This protein binds this small molecule.
Small molecule (SMILES): CSC[C@H](NC(=O)COc1cccc2cnccc12)C(=O)N[C@@H](Cc1ccccc1)[C@H](O)C(=O)N1CSC[C@H]1C(=O)NC(C)(C)C

Sequence of chain 1.B:
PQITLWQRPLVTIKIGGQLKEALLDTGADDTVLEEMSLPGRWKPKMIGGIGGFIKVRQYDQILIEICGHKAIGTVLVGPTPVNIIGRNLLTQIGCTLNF

Sequence of chain 1.A:
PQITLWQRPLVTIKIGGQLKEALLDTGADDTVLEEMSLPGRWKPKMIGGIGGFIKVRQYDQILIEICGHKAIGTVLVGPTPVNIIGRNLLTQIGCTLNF

Binding-site contacts:
Ligand atom O3 contacts residue GLY27 of chain 1.B at 3.4 Å (h-bond).
Ligand atom O4 contacts residue ALA28 of chain 1.A at 3.6 Å (h-bond).
Ligand atom C33 contacts residue ILE84 of chain 1.A at 3.8 Å (hydrophobic).
Ligand atom C17 contacts residue ASP25 of chain 1.A at 3.5 Å.
Ligand atom C24 contacts residue GLY48 of chain 1.A at 3.8 Å.
Ligand atom N3 contacts residue GLY27 of chain 1.B at 3.2 Å (h-bond).
Ligand atom C1 contacts residue GLY49 of chain 1.B at 3.5 Å.
Ligand atom O4 contacts residue GLY27 of chain 1.A at 3.6 Å.
Ligand atom C17 contacts residue ASP25 of chain 1.B at 3.5 Å.
Ligand atom C27 contacts residue ALA28 of chain 1.B at 3.8 Å (hydrophobic).
Ligand atom O2 contacts residue ALA28 of chain 1.B at 3.5 Å (h-bond).
Ligand atom C31 contacts residue VAL82 of chain 1.A at 3.6 Å (hydrophobic).
Ligand atom C18 contacts residue GLY27 of chain 1.A at 3.7 Å.
Ligand atom O4 contacts residue ASP25 of chain 1.A at 2.5 Å (salt-bridge).
Ligand atom C2 contacts residue GLY48 of chain 1.B at 3.2 Å.
Ligand atom O6 contacts residue GLY49 of chain 1.B at 3.8 Å.
Ligand atom C30 contacts residue VAL82 of chain 1.A at 3.4 Å (hydrophobic).
Ligand atom N1 contacts residue PRO81 of chain 1.A at 3.8 Å.
Ligand atom C2 contacts residue GLY49 of chain 1.B at 3.6 Å.
Ligand atom C26 contacts residue GLY48 of chain 1.B at 3.6 Å.
Ligand atom C7 contacts residue ARG8 of chain 1.A at 3.7 Å.
Ligand atom O2 contacts residue GLY27 of chain 1.B at 3.1 Å.
Ligand atom C27 contacts residue ASP30 of chain 1.B at 3.2 Å.
Ligand atom C16 contacts residue GLY27 of chain 1.B at 3.7 Å.
Ligand atom C27 contacts residue VAL32 of chain 1.B at 3.7 Å (hydrophobic).
Ligand atom C33 contacts residue ILE50 of chain 1.B at 3.8 Å (hydrophobic).
Ligand atom C24 contacts residue ILE50 of chain 1.B at 3.8 Å (hydrophobic).
Ligand atom C1 contacts residue GLY48 of chain 1.B at 3.6 Å.
Ligand atom C5 contacts residue PRO81 of chain 1.A at 3.6 Å (hydrophobic).
Ligand atom C12 contacts residue GLY48 of chain 1.B at 3.1 Å.
Ligand atom O3 contacts residue ASP29 of chain 1.B at 2.9 Å (salt-bridge).
Ligand atom O2 contacts residue ASP25 of chain 1.B at 2.6 Å (salt-bridge).
Ligand atom C15 contacts residue ASP25 of chain 1.B at 3.1 Å.
Ligand atom C32 contacts residue ILE50 of chain 1.B at 3.5 Å (hydrophobic).
Ligand atom O2 contacts residue ASP25 of chain 1.A at 3.1 Å (salt-bridge).
Ligand atom O3 contacts residue ALA28 of chain 1.B at 3.6 Å.
Ligand atom O1 contacts residue GLY48 of chain 1.B at 3.6 Å.
Ligand atom C16 contacts residue ASP25 of chain 1.A at 3.4 Å.
Ligand atom N2 contacts residue GLY48 of chain 1.B at 3.2 Å (h-bond).
Ligand atom C23 contacts residue ILE84 of chain 1.A at 3.5 Å (hydrophobic).